Binding-site contacts:
Ligand atom C2 contacts residue DA4 of chain 1.B at 3.4 Å.
Ligand atom C4 contacts residue DA4 of chain 1.B at 3.2 Å.
Ligand atom N4 contacts residue DT5 of chain 1.B at 3.5 Å (h-bond).
Ligand atom P contacts residue THR233 of chain 1.C at 3.6 Å.
Ligand atom N3 contacts residue DG3 of chain 1.B at 2.7 Å (h-bond).
Ligand atom N3 contacts residue DA4 of chain 1.B at 2.5 Å (h-bond).
Ligand atom N2 contacts residue DA2 of chain 1.B at 3.2 Å.
Ligand atom OP1 contacts residue GLY231 of chain 1.C at 3.0 Å.
Ligand atom N6 contacts residue DA4 of chain 1.B at 2.9 Å (h-bond).
Ligand atom N3 contacts residue DA2 of chain 1.B at 2.9 Å (h-bond).
Ligand atom OP1 contacts residue LYS230 of chain 1.C at 2.9 Å (salt-bridge).
Ligand atom N1 contacts residue DC1 of chain 1.B at 2.9 Å (h-bond).
Ligand atom O2 contacts residue DG6 of chain 1.B at 2.3 Å (h-bond).
Ligand atom O4 contacts residue DA2 of chain 1.B at 3.0 Å (h-bond).
Ligand atom C4 contacts residue DG3 of chain 1.B at 3.5 Å.
Ligand atom N3 contacts residue DG6 of chain 1.B at 2.7 Å (h-bond).
Ligand atom C2 contacts residue DG3 of chain 1.B at 3.2 Å.
Ligand atom C2 contacts residue DG3 of chain 1.B at 3.5 Å.
Ligand atom O2 contacts residue DG3 of chain 1.B at 3.2 Å (h-bond).
Ligand atom C6 contacts residue DT5 of chain 1.B at 3.1 Å.
Ligand atom O6 contacts residue DC1 of chain 1.B at 3.2 Å (h-bond).
Ligand atom C5' contacts residue SER229 of chain 1.C at 3.4 Å.
Ligand atom O2 contacts residue DA4 of chain 1.B at 3.0 Å.
Ligand atom O4 contacts residue DG3 of chain 1.B at 3.1 Å (h-bond).
Ligand atom C6 contacts residue DA4 of chain 1.B at 3.6 Å.
Ligand atom O4 contacts residue DC1 of chain 1.B at 3.2 Å (h-bond).
Ligand atom N4 contacts residue DG6 of chain 1.B at 3.0 Å (h-bond).
Ligand atom N6 contacts residue DT5 of chain 1.B at 2.6 Å (h-bond).
Ligand atom OP1 contacts residue GLU232 of chain 1.C at 2.8 Å (salt-bridge).
Ligand atom OP1 contacts residue LYS234 of chain 1.C at 3.0 Å (salt-bridge).
Ligand atom OP1 contacts residue THR233 of chain 1.C at 2.7 Å (h-bond).
Ligand atom N4 contacts residue DG3 of chain 1.B at 2.9 Å (h-bond).
Ligand atom O4 contacts residue DA4 of chain 1.B at 3.1 Å (h-bond).
Ligand atom N2 contacts residue DC1 of chain 1.B at 2.6 Å (h-bond).
Ligand atom O2 contacts residue DG3 of chain 1.B at 2.4 Å (h-bond).
Ligand atom O5' contacts residue GLY231 of chain 1.C at 3.1 Å.
Ligand atom C2 contacts residue DT5 of chain 1.B at 2.9 Å.
Ligand atom C2 contacts residue DG6 of chain 1.B at 3.2 Å.
Ligand atom N1 contacts residue DT5 of chain 1.B at 2.4 Å (h-bond).
Ligand atom N1 contacts residue DA4 of chain 1.B at 3.3 Å (h-bond).

Sequence of chain 1.C:
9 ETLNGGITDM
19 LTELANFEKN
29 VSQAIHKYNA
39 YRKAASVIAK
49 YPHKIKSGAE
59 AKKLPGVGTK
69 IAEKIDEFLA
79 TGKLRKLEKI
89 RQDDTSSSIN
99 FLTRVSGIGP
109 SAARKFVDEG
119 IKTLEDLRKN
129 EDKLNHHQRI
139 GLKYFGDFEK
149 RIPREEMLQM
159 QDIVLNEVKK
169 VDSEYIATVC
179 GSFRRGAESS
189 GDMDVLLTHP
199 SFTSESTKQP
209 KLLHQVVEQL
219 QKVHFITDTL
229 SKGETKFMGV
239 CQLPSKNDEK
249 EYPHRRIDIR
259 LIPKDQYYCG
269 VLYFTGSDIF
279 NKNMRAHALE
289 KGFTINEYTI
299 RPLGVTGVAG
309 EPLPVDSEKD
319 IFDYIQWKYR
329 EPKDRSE

This protein binds this small molecule.
Small molecule (SMILES): Cc1cn([C@H]2C[C@H](O[P](=O)(O)OC[C@H]3O[C@@H](n4cnc5c(=O)nc(N)[nH]c54)C[C@@H]3OP(=O)(O)O)[C@@H](CO[P](=O)(O)O[C@H]3C[C@H](n4ccc(N)nc4=O)O[C@@H]3CO[P](=O)(O)O[C@H]3C[C@H](n4cc(C)c(=O)[nH]c4=O)O[C@@H]3CO[P](=O)(O)O[C@H]3C[C@H](n4cnc5c(N)ncnc54)O[C@@H]3CO[P](=O)(O)O[C@H]3C[C@H](n4ccc(N)nc4=O)O[C@@H]3CO)O2)c(=O)[nH]c1=O